Sequence of chain 1.E:
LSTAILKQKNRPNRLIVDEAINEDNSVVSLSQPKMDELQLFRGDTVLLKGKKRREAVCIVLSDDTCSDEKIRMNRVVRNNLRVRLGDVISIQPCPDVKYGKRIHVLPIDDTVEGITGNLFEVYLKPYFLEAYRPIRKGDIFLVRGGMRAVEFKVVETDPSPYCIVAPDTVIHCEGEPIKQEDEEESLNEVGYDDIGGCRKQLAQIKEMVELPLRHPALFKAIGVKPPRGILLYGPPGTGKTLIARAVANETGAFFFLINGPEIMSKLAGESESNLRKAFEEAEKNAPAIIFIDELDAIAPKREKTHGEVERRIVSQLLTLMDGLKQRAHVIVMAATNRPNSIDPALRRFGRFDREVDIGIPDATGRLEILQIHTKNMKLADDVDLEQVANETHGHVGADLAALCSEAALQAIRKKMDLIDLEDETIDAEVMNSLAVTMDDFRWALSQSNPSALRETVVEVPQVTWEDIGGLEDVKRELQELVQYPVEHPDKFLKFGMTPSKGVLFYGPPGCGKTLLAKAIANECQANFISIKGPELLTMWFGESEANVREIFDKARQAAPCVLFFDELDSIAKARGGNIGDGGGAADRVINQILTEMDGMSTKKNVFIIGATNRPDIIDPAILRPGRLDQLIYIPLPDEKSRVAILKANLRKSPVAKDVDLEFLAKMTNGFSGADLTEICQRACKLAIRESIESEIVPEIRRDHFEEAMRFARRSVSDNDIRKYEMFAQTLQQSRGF

Binding-site contacts:
Ligand atom O2B contacts residue GLY536 of chain 1.E at 3.4 Å (h-bond).
Ligand atom O2B contacts residue GLY538 of chain 1.E at 3.0 Å (h-bond).
Ligand atom C2 contacts residue ASP493 of chain 1.E at 3.6 Å.
Ligand atom O3B contacts residue GLY536 of chain 1.E at 2.9 Å (h-bond).
Ligand atom N3 contacts residue ASN675 of chain 1.E at 3.4 Å (h-bond).
Ligand atom O3A contacts residue MG1 of chain 1.Y at 3.3 Å.
Ligand atom S1G contacts residue PRO651 of chain 1.D at 3.6 Å.
Ligand atom N1 contacts residue ASP493 of chain 1.E at 3.6 Å.
Ligand atom PA contacts residue MG1 of chain 1.Y at 3.1 Å.
Ligand atom N1 contacts residue ILE671 of chain 1.E at 3.6 Å.
Ligand atom O3G contacts residue ARG781 of chain 1.D at 2.9 Å (salt-bridge).
Ligand atom O1B contacts residue THR540 of chain 1.E at 3.0 Å (h-bond).
Ligand atom O2B contacts residue LYS539 of chain 1.E at 2.9 Å (salt-bridge).
Ligand atom PG contacts residue MG1 of chain 1.Y at 3.4 Å.
Ligand atom S1G contacts residue ARG781 of chain 1.D at 3.7 Å.
Ligand atom N1 contacts residue GLY495 of chain 1.E at 3.3 Å (h-bond).
Ligand atom C4 contacts residue LEU541 of chain 1.E at 3.6 Å (hydrophobic).
Ligand atom O2A contacts residue THR540 of chain 1.E at 3.2 Å (h-bond).
Ligand atom N7 contacts residue GLY538 of chain 1.E at 3.3 Å (h-bond).
Ligand atom O3' contacts residue THR703 of chain 1.E at 3.6 Å.
Ligand atom O3B contacts residue MG1 of chain 1.Y at 3.6 Å.
Ligand atom PB contacts residue GLY536 of chain 1.E at 3.7 Å.
Ligand atom O1B contacts residue MG1 of chain 1.Y at 2.1 Å.
Ligand atom PB contacts residue MG1 of chain 1.Y at 3.1 Å.
Ligand atom C2 contacts residue ILE671 of chain 1.E at 3.6 Å (hydrophobic).
Ligand atom O3A contacts residue GLY536 of chain 1.E at 3.5 Å.
Ligand atom C2 contacts residue ASN675 of chain 1.E at 3.2 Å.
Ligand atom O4' contacts residue ALA700 of chain 1.E at 3.7 Å.
Ligand atom O2A contacts residue LYS539 of chain 1.E at 3.3 Å (salt-bridge).
Ligand atom N7 contacts residue CYS537 of chain 1.E at 3.3 Å.
Ligand atom O2G contacts residue MG1 of chain 1.Y at 2.1 Å.
Ligand atom O2A contacts residue GLY538 of chain 1.E at 3.3 Å.
Ligand atom O1B contacts residue LYS539 of chain 1.E at 3.4 Å.
Ligand atom N6 contacts residue GLY495 of chain 1.E at 3.5 Å (h-bond).
Ligand atom O1A contacts residue THR540 of chain 1.E at 3.1 Å (h-bond).
Ligand atom C8 contacts residue GLY538 of chain 1.E at 3.6 Å.
Ligand atom O1A contacts residue MG1 of chain 1.Y at 2.1 Å.
Ligand atom S1G contacts residue GLY536 of chain 1.E at 3.6 Å.
Ligand atom O2A contacts residue LEU541 of chain 1.E at 3.5 Å (h-bond).
Ligand atom O2B contacts residue CYS537 of chain 1.E at 3.0 Å (h-bond).

The small molecule below binds the protein below.
Small molecule (SMILES): Nc1ncnc2c1ncn2[C@@H]1O[C@H](COP(=O)(O)OP(=O)(O)OP(O)(O)=S)[C@@H](O)[C@H]1O

Sequence of chain 1.D:
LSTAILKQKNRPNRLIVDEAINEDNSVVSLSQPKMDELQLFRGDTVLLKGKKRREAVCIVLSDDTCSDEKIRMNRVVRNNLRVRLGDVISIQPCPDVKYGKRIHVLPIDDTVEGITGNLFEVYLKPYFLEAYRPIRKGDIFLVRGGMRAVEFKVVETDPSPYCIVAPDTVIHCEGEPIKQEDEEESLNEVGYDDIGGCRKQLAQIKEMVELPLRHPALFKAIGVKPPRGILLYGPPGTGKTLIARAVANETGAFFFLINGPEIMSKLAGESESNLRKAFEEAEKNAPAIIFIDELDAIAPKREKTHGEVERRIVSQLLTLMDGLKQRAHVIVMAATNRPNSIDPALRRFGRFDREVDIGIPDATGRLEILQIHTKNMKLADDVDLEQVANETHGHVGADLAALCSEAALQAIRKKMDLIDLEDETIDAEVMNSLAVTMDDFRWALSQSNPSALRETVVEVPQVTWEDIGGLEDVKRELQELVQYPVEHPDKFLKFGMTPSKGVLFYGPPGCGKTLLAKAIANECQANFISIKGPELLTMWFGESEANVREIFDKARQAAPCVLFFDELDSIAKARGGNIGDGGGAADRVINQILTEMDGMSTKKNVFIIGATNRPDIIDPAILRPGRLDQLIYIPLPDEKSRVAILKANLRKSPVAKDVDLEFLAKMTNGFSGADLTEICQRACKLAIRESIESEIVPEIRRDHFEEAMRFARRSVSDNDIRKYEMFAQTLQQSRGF